Binding-site contacts:
Ligand atom FAK contacts residue ILE116 of chain 1.B at 4.1 Å.
Ligand atom CAJ contacts residue ILE113 of chain 1.B at 3.4 Å (hydrophobic).
Ligand atom CAG contacts residue LEU38 of chain 1.B at 4.2 Å (hydrophobic).
Ligand atom CAA contacts residue PHE96 of chain 1.B at 3.7 Å (hydrophobic).
Ligand atom OAQ contacts residue MET76 of chain 1.B at 4.2 Å.
Ligand atom CAC contacts residue LEU83 of chain 1.B at 4.1 Å (hydrophobic).
Ligand atom OAQ contacts residue ILE116 of chain 1.B at 3.9 Å.
Ligand atom CAE contacts residue LEU38 of chain 1.B at 3.5 Å (hydrophobic).
Ligand atom FAK contacts residue ILE113 of chain 1.B at 3.6 Å.
Ligand atom CAG contacts residue LEU41 of chain 1.B at 4.1 Å (hydrophobic).
Ligand atom CAH contacts residue LEU79 of chain 1.B at 3.9 Å (hydrophobic).
Ligand atom CAG contacts residue PHE96 of chain 1.B at 4.1 Å (hydrophobic).
Ligand atom FAK contacts residue HIS215 of chain 1.B at 3.9 Å.
Ligand atom CAE contacts residue PHE96 of chain 1.B at 4.0 Å (hydrophobic).
Ligand atom CAD contacts residue LEU83 of chain 1.B at 4.1 Å (hydrophobic).
Ligand atom OAP contacts residue GLY212 of chain 1.B at 4.1 Å.
Ligand atom OAO contacts residue ARG86 of chain 1.B at 3.5 Å (salt-bridge).
Ligand atom OAP contacts residue LEU216 of chain 1.B at 3.6 Å.
Ligand atom OAP contacts residue MET76 of chain 1.B at 3.4 Å.
Ligand atom FAL contacts residue MET35 of chain 1.B at 3.8 Å.
Ligand atom FAL contacts residue ILE113 of chain 1.B at 3.3 Å.
Ligand atom CAH contacts residue GLU45 of chain 1.B at 3.3 Å.
Ligand atom FAL contacts residue LEU38 of chain 1.B at 3.5 Å.
Ligand atom CAG contacts residue GLU45 of chain 1.B at 3.2 Å.
Ligand atom OAO contacts residue LEU79 of chain 1.B at 3.7 Å.
Ligand atom CAI contacts residue PHE96 of chain 1.B at 4.2 Å (hydrophobic).
Ligand atom OAQ contacts residue GLY212 of chain 1.B at 3.2 Å.
Ligand atom CAH contacts residue PHE96 of chain 1.B at 4.2 Å (hydrophobic).
Ligand atom CAD contacts residue MET80 of chain 1.B at 3.8 Å (hydrophobic).
Ligand atom FAM contacts residue ILE116 of chain 1.B at 3.9 Å.
Ligand atom FAM contacts residue PHE117 of chain 1.B at 4.1 Å.
Ligand atom OAO contacts residue GLU45 of chain 1.B at 2.5 Å (salt-bridge).
Ligand atom CAC contacts residue PHE96 of chain 1.B at 3.9 Å (hydrophobic).
Ligand atom CAE contacts residue ALA42 of chain 1.B at 3.8 Å (hydrophobic).
Ligand atom CAF contacts residue LEU38 of chain 1.B at 4.2 Å (hydrophobic).
Ligand atom CAB contacts residue PHE96 of chain 1.B at 3.7 Å (hydrophobic).
Ligand atom FAM contacts residue ILE113 of chain 1.B at 3.1 Å.
Ligand atom CAG contacts residue ALA42 of chain 1.B at 4.1 Å (hydrophobic).
Ligand atom CAC contacts residue LEU79 of chain 1.B at 3.8 Å (hydrophobic).
Ligand atom CAI contacts residue LEU120 of chain 1.B at 4.1 Å (hydrophobic).

This protein binds this small molecule.
Small molecule (SMILES): O=S(=O)(N1CCc2cc(O)ccc2C1)C(F)(F)F

Sequence of chain 1.B:
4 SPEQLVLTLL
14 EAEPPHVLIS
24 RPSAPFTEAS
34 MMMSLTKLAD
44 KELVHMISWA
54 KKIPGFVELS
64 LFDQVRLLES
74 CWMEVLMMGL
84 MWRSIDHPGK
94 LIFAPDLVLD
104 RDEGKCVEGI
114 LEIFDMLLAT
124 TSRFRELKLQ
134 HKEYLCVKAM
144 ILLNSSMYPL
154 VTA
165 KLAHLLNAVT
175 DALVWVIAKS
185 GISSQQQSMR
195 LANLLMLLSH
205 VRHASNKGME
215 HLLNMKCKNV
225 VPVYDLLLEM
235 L